Sequence of chain 3.A:
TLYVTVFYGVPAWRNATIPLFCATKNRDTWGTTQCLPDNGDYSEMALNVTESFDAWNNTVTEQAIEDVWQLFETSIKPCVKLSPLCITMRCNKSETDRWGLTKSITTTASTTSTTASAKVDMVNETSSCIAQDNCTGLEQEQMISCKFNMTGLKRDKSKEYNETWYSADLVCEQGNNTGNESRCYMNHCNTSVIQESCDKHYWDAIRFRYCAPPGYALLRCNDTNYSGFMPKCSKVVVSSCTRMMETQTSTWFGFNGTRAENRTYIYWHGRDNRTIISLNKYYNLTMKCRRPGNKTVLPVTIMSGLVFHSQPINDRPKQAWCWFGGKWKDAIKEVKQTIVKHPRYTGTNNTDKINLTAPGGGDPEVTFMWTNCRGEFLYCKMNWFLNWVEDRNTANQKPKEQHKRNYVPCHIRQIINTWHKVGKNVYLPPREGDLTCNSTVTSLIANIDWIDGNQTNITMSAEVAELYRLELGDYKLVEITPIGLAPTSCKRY

Binding-site contacts:
Ligand atom C3 contacts residue ASN306 of chain 3.A at 3.9 Å.
Ligand atom O7 contacts residue ASN306 of chain 3.A at 3.1 Å (h-bond).
Ligand atom C1 contacts residue ASN306 of chain 3.A at 1.5 Å.
Ligand atom C5 contacts residue TYR304 of chain 3.A at 4.1 Å (hydrophobic).
Ligand atom C8 contacts residue ASN306 of chain 3.A at 4.4 Å.
Ligand atom C5 contacts residue ASN306 of chain 3.A at 3.8 Å.
Ligand atom O5 contacts residue TYR304 of chain 3.A at 3.3 Å (h-bond).
Ligand atom C4 contacts residue ASN306 of chain 3.A at 4.3 Å.
Ligand atom O6 contacts residue LYS349 of chain 3.A at 3.3 Å.
Ligand atom C6 contacts residue LYS349 of chain 3.A at 4.4 Å.
Ligand atom O5 contacts residue ASN306 of chain 3.A at 2.5 Å (h-bond).
Ligand atom C4 contacts residue TYR304 of chain 3.A at 4.3 Å (hydrophobic).
Ligand atom C6 contacts residue TYR304 of chain 3.A at 4.0 Å (hydrophobic).
Ligand atom C2 contacts residue ASN306 of chain 3.A at 2.5 Å.
Ligand atom C2 contacts residue TYR304 of chain 3.A at 4.3 Å (hydrophobic).
Ligand atom O4 contacts residue TYR304 of chain 3.A at 4.1 Å.
Ligand atom C7 contacts residue ASN306 of chain 3.A at 3.2 Å.
Ligand atom O5 contacts residue TYR305 of chain 3.A at 4.3 Å.
Ligand atom C1 contacts residue TYR304 of chain 3.A at 4.1 Å (hydrophobic).
Ligand atom N2 contacts residue ASN306 of chain 3.A at 2.9 Å (h-bond).

This small molecule binds to this protein.
Small molecule (SMILES): CC(=O)N[C@@H]1[C@@H](O)[C@H](O)[C@@H](CO)O[C@H]1O